The small molecule below binds the protein below.
Small molecule (SMILES): CC(=O)N[C@H]1[C@H](O[C@H]2[C@H](O)[C@@H](NC(C)=O)CO[C@@H]2CO)O[C@H](CO)[C@@H](O)[C@@H]1O

Binding-site contacts:
Ligand atom N2 contacts residue ASN19 of chain 51.P at 4.0 Å.
Ligand atom C2 contacts residue ASN19 of chain 51.P at 3.6 Å.
Ligand atom O5 contacts residue ASN19 of chain 51.P at 2.9 Å (h-bond).
Ligand atom O7 contacts residue ALA18 of chain 51.P at 4.3 Å.
Ligand atom C7 contacts residue ALA18 of chain 51.P at 4.4 Å (hydrophobic).
Ligand atom C7 contacts residue TYR17 of chain 51.P at 4.3 Å (hydrophobic).
Ligand atom C1 contacts residue ASN19 of chain 51.P at 2.3 Å.
Ligand atom C3 contacts residue ASN19 of chain 51.P at 4.4 Å.
Ligand atom C5 contacts residue ASN19 of chain 51.P at 3.6 Å.
Ligand atom C8 contacts residue TYR17 of chain 51.P at 3.4 Å (hydrophobic).
Ligand atom C8 contacts residue ALA18 of chain 51.P at 4.0 Å (hydrophobic).

Sequence of chain 51.P:
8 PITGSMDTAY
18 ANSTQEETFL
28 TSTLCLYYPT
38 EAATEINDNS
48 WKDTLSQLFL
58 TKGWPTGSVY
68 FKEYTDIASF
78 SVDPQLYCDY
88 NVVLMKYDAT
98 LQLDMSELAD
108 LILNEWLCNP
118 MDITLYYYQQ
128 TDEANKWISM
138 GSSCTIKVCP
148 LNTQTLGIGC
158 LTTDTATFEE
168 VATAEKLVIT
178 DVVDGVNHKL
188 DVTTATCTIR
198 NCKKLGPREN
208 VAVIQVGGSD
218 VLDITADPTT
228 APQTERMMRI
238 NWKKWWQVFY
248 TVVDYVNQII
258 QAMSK